Sequence of chain 1.B:
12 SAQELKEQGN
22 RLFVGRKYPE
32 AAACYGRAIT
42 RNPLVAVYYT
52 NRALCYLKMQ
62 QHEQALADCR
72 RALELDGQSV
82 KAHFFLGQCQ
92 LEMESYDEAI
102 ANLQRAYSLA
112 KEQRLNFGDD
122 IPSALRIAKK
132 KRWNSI

Sequence of chain 1.C:
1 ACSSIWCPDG

The protein below binds the small molecule below.
Small molecule (SMILES): O=C(CS)CS

Binding-site contacts:
Ligand atom S5 contacts residue SER4 of chain 1.C at 3.4 Å (h-bond).
Ligand atom C2 contacts residue PRO8 of chain 1.C at 4.4 Å (hydrophobic).
Ligand atom C2 contacts residue CYS2 of chain 1.C at 3.2 Å (hydrophobic).
Ligand atom C1 contacts residue CYS7 of chain 1.C at 2.7 Å (hydrophobic).
Ligand atom O4 contacts residue CYS2 of chain 1.C at 3.5 Å.
Ligand atom S5 contacts residue TRP6 of chain 1.C at 3.7 Å.
Ligand atom C1 contacts residue CYS2 of chain 1.C at 4.1 Å (hydrophobic).
Ligand atom S6 contacts residue VAL25 of chain 1.B at 4.0 Å.
Ligand atom O4 contacts residue CYS7 of chain 1.C at 3.5 Å.
Ligand atom C2 contacts residue VAL25 of chain 1.B at 4.4 Å (hydrophobic).
Ligand atom O4 contacts residue PHE24 of chain 1.B at 3.6 Å.
Ligand atom S5 contacts residue CYS7 of chain 1.C at 1.7 Å.
Ligand atom S6 contacts residue CYS2 of chain 1.C at 1.8 Å.
Ligand atom C2 contacts residue CYS7 of chain 1.C at 3.3 Å (hydrophobic).
Ligand atom C3 contacts residue VAL25 of chain 1.B at 4.4 Å (hydrophobic).
Ligand atom O4 contacts residue PRO8 of chain 1.C at 3.6 Å.
Ligand atom C3 contacts residue CYS2 of chain 1.C at 2.7 Å (hydrophobic).
Ligand atom S6 contacts residue ALA1 of chain 1.C at 3.9 Å.
Ligand atom O4 contacts residue VAL25 of chain 1.B at 3.7 Å.
Ligand atom C1 contacts residue PRO8 of chain 1.C at 4.4 Å (hydrophobic).
Ligand atom C3 contacts residue CYS7 of chain 1.C at 4.4 Å (hydrophobic).
Ligand atom C2 contacts residue PHE24 of chain 1.B at 4.2 Å (hydrophobic).
Ligand atom C1 contacts residue TRP6 of chain 1.C at 3.4 Å (hydrophobic).
Ligand atom S5 contacts residue CYS2 of chain 1.C at 3.6 Å.
Ligand atom C1 contacts residue PHE24 of chain 1.B at 3.9 Å (hydrophobic).
Ligand atom S5 contacts residue SER3 of chain 1.C at 4.4 Å.